Sequence of chain 4.E:
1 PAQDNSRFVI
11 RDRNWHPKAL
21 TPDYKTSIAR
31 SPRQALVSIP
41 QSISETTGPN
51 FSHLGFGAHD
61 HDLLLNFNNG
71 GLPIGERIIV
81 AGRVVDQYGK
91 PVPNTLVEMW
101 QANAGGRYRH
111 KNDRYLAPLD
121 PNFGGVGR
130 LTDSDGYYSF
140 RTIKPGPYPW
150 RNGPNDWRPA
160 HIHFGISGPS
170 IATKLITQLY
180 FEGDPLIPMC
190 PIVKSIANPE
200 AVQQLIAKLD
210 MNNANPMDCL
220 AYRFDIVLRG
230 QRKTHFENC

Sequence of chain 4.A:
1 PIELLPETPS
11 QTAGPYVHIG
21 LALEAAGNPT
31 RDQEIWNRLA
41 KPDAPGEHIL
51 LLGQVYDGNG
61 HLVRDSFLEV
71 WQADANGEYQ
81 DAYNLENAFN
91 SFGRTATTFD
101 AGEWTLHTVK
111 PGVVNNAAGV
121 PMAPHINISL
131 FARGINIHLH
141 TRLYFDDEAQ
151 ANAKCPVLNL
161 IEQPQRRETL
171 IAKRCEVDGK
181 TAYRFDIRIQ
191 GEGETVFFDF

Binding-site contacts:
Ligand atom C2 contacts residue HIS162 of chain 4.E at 3.9 Å.
Ligand atom O3 contacts residue GLY14 of chain 4.A at 3.6 Å.
Ligand atom C3 contacts residue FE1 of chain 4.Q at 3.4 Å.
Ligand atom O2 contacts residue FE1 of chain 4.Q at 2.0 Å.
Ligand atom O2 contacts residue HIS162 of chain 4.E at 3.5 Å (h-bond).
Ligand atom O1 contacts residue ARG157 of chain 4.E at 3.5 Å (salt-bridge).
Ligand atom C2 contacts residue TYR147 of chain 4.E at 2.4 Å (hydrophobic).
Ligand atom C1 contacts residue ARG157 of chain 4.E at 3.6 Å.
Ligand atom C6 contacts residue PRO15 of chain 4.A at 3.7 Å (hydrophobic).
Ligand atom O3 contacts residue FE1 of chain 4.Q at 2.9 Å.
Ligand atom F4 contacts residue TYR147 of chain 4.E at 3.8 Å.
Ligand atom C1 contacts residue HIS162 of chain 4.E at 3.9 Å.
Ligand atom C6 contacts residue ILE191 of chain 4.E at 3.0 Å (hydrophobic).
Ligand atom C2 contacts residue HIS160 of chain 4.E at 3.6 Å.
Ligand atom O1 contacts residue GLY14 of chain 4.A at 3.7 Å.
Ligand atom O1 contacts residue HIS162 of chain 4.E at 3.6 Å.
Ligand atom O2 contacts residue HIS160 of chain 4.E at 2.6 Å (h-bond).
Ligand atom C1 contacts residue GLN177 of chain 4.E at 3.9 Å.
Ligand atom C2 contacts residue FE1 of chain 4.Q at 2.4 Å.
Ligand atom C1 contacts residue PRO15 of chain 4.A at 3.8 Å (hydrophobic).
Ligand atom O2 contacts residue TYR147 of chain 4.E at 2.4 Å (h-bond).
Ligand atom C5 contacts residue PRO15 of chain 4.A at 3.9 Å (hydrophobic).
Ligand atom O3 contacts residue TYR147 of chain 4.E at 3.6 Å.
Ligand atom O1 contacts residue ILE191 of chain 4.E at 3.8 Å.
Ligand atom C2 contacts residue ARG157 of chain 4.E at 3.3 Å.
Ligand atom C5 contacts residue ILE191 of chain 4.E at 3.4 Å (hydrophobic).
Ligand atom C3 contacts residue TYR147 of chain 4.E at 2.3 Å (hydrophobic).
Ligand atom O2 contacts residue ARG157 of chain 4.E at 2.5 Å (salt-bridge).
Ligand atom O2 contacts residue TYR108 of chain 4.E at 3.9 Å.
Ligand atom C4 contacts residue PRO15 of chain 4.A at 3.9 Å (hydrophobic).
Ligand atom O3 contacts residue PRO15 of chain 4.A at 3.6 Å.
Ligand atom F4 contacts residue TRP149 of chain 4.E at 3.5 Å.
Ligand atom C1 contacts residue GLY14 of chain 4.A at 3.5 Å.
Ligand atom O3 contacts residue HIS162 of chain 4.E at 3.1 Å.
Ligand atom C5 contacts residue TRP149 of chain 4.E at 3.8 Å (hydrophobic).
Ligand atom O1 contacts residue THR12 of chain 4.A at 3.1 Å.
Ligand atom C1 contacts residue ILE191 of chain 4.E at 3.9 Å (hydrophobic).
Ligand atom C1 contacts residue THR12 of chain 4.A at 3.9 Å.
Ligand atom O1 contacts residue GLN177 of chain 4.E at 2.8 Å (h-bond).
Ligand atom C4 contacts residue TYR147 of chain 4.E at 3.5 Å (hydrophobic).

This small molecule binds to this protein.
Small molecule (SMILES): O=c1ccc(F)cc(=O)o1